Binding-site contacts:
Ligand atom C6 contacts residue VAL296 of chain 1.B at 3.5 Å (hydrophobic).
Ligand atom O7 contacts residue TRP264 of chain 1.B at 3.8 Å.
Ligand atom O5 contacts residue TRP342 of chain 1.B at 4.2 Å.
Ligand atom O6 contacts residue TYR307 of chain 1.B at 3.7 Å.
Ligand atom O3 contacts residue ARG21 of chain 1.B at 2.8 Å (salt-bridge).
Ligand atom C1 contacts residue TRP342 of chain 1.B at 4.0 Å (hydrophobic).
Ligand atom O7 contacts residue ASP185 of chain 1.B at 4.4 Å.
Ligand atom O6 contacts residue ASP344 of chain 1.B at 2.6 Å (salt-bridge).
Ligand atom C7 contacts residue ASP185 of chain 1.B at 3.8 Å.
Ligand atom O3 contacts residue HIS122 of chain 1.B at 3.9 Å.
Ligand atom C4 contacts residue ARG21 of chain 1.B at 4.0 Å.
Ligand atom C6 contacts residue TYR307 of chain 1.B at 3.6 Å (hydrophobic).
Ligand atom C3 contacts residue ARG21 of chain 1.B at 3.8 Å.
Ligand atom C3 contacts residue TRP342 of chain 1.B at 3.9 Å (hydrophobic).
Ligand atom C6 contacts residue ASP344 of chain 1.B at 3.1 Å.
Ligand atom C5 contacts residue ASP344 of chain 1.B at 3.7 Å.
Ligand atom C4 contacts residue TRP342 of chain 1.B at 4.0 Å (hydrophobic).
Ligand atom O4 contacts residue ASP344 of chain 1.B at 2.2 Å (salt-bridge).
Ligand atom N2 contacts residue TRP342 of chain 1.B at 4.3 Å.
Ligand atom C8 contacts residue ASP242 of chain 1.B at 3.7 Å.
Ligand atom O6 contacts residue VAL296 of chain 1.B at 3.9 Å.
Ligand atom C8 contacts residue ASP185 of chain 1.B at 3.1 Å.
Ligand atom C6 contacts residue TRP342 of chain 1.B at 3.7 Å (hydrophobic).
Ligand atom C1 contacts residue TRP264 of chain 1.B at 3.9 Å (hydrophobic).
Ligand atom C7 contacts residue TRP264 of chain 1.B at 3.8 Å (hydrophobic).
Ligand atom O5 contacts residue TRP264 of chain 1.B at 4.4 Å.
Ligand atom C8 contacts residue PHE240 of chain 1.B at 4.3 Å (hydrophobic).
Ligand atom O4 contacts residue TRP342 of chain 1.B at 3.6 Å.
Ligand atom C5 contacts residue TRP342 of chain 1.B at 3.5 Å (hydrophobic).
Ligand atom C5 contacts residue TYR307 of chain 1.B at 4.4 Å (hydrophobic).
Ligand atom N2 contacts residue TRP264 of chain 1.B at 4.3 Å.
Ligand atom O5 contacts residue TYR307 of chain 1.B at 3.8 Å.
Ligand atom O1 contacts residue TRP264 of chain 1.B at 2.5 Å.
Ligand atom C8 contacts residue TRP264 of chain 1.B at 3.6 Å (hydrophobic).
Ligand atom N2 contacts residue ASP185 of chain 1.B at 4.3 Å.
Ligand atom O7 contacts residue HIS122 of chain 1.B at 4.1 Å.
Ligand atom O4 contacts residue ARG21 of chain 1.B at 2.8 Å (salt-bridge).
Ligand atom C4 contacts residue ASP344 of chain 1.B at 3.3 Å.

Sequence of chain 1.B:
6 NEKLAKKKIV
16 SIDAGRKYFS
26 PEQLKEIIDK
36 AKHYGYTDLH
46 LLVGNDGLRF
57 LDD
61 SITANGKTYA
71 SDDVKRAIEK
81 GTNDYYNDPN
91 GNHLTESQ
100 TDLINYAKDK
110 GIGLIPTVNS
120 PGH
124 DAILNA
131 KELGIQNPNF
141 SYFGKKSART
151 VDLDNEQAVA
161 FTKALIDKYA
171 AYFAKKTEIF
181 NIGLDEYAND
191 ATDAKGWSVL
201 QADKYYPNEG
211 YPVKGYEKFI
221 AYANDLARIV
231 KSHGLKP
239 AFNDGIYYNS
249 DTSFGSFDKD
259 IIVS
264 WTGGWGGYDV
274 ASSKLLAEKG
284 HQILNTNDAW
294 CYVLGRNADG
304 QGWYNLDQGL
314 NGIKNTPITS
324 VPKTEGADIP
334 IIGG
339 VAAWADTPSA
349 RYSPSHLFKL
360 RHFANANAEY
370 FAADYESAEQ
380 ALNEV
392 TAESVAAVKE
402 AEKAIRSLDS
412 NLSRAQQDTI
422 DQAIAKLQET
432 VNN

The protein below binds the small molecule below.
Small molecule (SMILES): CC(=O)N[C@@H]1[C@@H](O)[C@H](O)[C@@H](CO)O[C@H]1O